Sequence of chain 1.D:
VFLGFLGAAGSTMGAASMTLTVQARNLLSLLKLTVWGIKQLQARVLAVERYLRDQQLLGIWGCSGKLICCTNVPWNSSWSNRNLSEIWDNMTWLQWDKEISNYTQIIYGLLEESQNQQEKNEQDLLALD

The protein below binds the small molecule below.
Small molecule (SMILES): CC(=O)N[C@@H]1[C@@H](O)[C@H](O)[C@@H](CO)O[C@H]1O

Binding-site contacts:
Ligand atom N2 contacts residue ASN102 of chain 1.D at 3.7 Å.
Ligand atom C6 contacts residue TYR103 of chain 1.D at 3.8 Å (hydrophobic).
Ligand atom C6 contacts residue ASN102 of chain 1.D at 3.1 Å.
Ligand atom C3 contacts residue ASN102 of chain 1.D at 3.1 Å.
Ligand atom O5 contacts residue ASN102 of chain 1.D at 2.4 Å (h-bond).
Ligand atom O6 contacts residue TYR103 of chain 1.D at 2.7 Å (h-bond).
Ligand atom C7 contacts residue ASN102 of chain 1.D at 4.3 Å.
Ligand atom O3 contacts residue ASN102 of chain 1.D at 2.8 Å (h-bond).
Ligand atom O6 contacts residue ASN102 of chain 1.D at 3.4 Å (h-bond).
Ligand atom C2 contacts residue ASN102 of chain 1.D at 2.5 Å.
Ligand atom C5 contacts residue ASN102 of chain 1.D at 3.2 Å.
Ligand atom C4 contacts residue ASN102 of chain 1.D at 3.7 Å.
Ligand atom O7 contacts residue ASN102 of chain 1.D at 3.6 Å.
Ligand atom C1 contacts residue ASN102 of chain 1.D at 1.4 Å.